Sequence of chain 1.A:
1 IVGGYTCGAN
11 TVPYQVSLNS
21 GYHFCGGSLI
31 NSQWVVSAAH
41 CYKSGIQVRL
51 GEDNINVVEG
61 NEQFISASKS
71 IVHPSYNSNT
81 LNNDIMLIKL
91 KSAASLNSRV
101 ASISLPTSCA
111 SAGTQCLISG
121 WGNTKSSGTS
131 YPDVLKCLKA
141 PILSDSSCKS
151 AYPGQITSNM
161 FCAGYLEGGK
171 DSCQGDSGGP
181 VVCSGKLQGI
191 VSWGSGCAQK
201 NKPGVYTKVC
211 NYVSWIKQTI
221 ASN

A protein and the small-molecule ligand that binds it are described below.
Small molecule (SMILES): NCc1ccccc1

Binding-site contacts:
Ligand atom C contacts residue ASP171 of chain 1.A at 3.9 Å.
Ligand atom C1 contacts residue GLY196 of chain 1.A at 4.1 Å.
Ligand atom N contacts residue ASP171 of chain 1.A at 2.8 Å (salt-bridge).
Ligand atom C3 contacts residue VAL191 of chain 1.A at 3.8 Å (hydrophobic).
Ligand atom C6 contacts residue GLN174 of chain 1.A at 4.2 Å.
Ligand atom N contacts residue GLY204 of chain 1.A at 4.4 Å.
Ligand atom C3 contacts residue SER177 of chain 1.A at 3.7 Å.
Ligand atom N contacts residue CYS173 of chain 1.A at 4.5 Å.
Ligand atom C1 contacts residue SER172 of chain 1.A at 4.0 Å.
Ligand atom C5 contacts residue GLY194 of chain 1.A at 4.2 Å.
Ligand atom C2 contacts residue CYS173 of chain 1.A at 3.9 Å (hydrophobic).
Ligand atom C6 contacts residue GLY194 of chain 1.A at 3.5 Å.
Ligand atom C contacts residue SER172 of chain 1.A at 3.6 Å.
Ligand atom C1 contacts residue TRP193 of chain 1.A at 3.8 Å (hydrophobic).
Ligand atom C6 contacts residue TRP193 of chain 1.A at 3.5 Å (hydrophobic).
Ligand atom C3 contacts residue GLN174 of chain 1.A at 4.0 Å.
Ligand atom C6 contacts residue GLY196 of chain 1.A at 3.8 Å.
Ligand atom N contacts residue CYS197 of chain 1.A at 3.8 Å.
Ligand atom C4 contacts residue CYS173 of chain 1.A at 4.2 Å (hydrophobic).
Ligand atom C4 contacts residue SER192 of chain 1.A at 4.4 Å.
Ligand atom C1 contacts residue CYS173 of chain 1.A at 4.4 Å (hydrophobic).
Ligand atom N contacts residue GLY196 of chain 1.A at 2.9 Å (h-bond).
Ligand atom C1 contacts residue GLY194 of chain 1.A at 4.2 Å.
Ligand atom C contacts residue GLY204 of chain 1.A at 3.9 Å.
Ligand atom C2 contacts residue VAL191 of chain 1.A at 3.8 Å (hydrophobic).
Ligand atom C4 contacts residue SER177 of chain 1.A at 3.7 Å.
Ligand atom C3 contacts residue CYS173 of chain 1.A at 3.5 Å (hydrophobic).
Ligand atom C contacts residue TRP193 of chain 1.A at 3.6 Å (hydrophobic).
Ligand atom C2 contacts residue SER172 of chain 1.A at 3.6 Å.
Ligand atom C contacts residue GLY196 of chain 1.A at 3.8 Å.
Ligand atom C contacts residue GLY194 of chain 1.A at 4.3 Å.
Ligand atom N contacts residue SER172 of chain 1.A at 2.8 Å (h-bond).
Ligand atom C5 contacts residue TRP193 of chain 1.A at 4.0 Å (hydrophobic).
Ligand atom C4 contacts residue GLN174 of chain 1.A at 3.8 Å.
Ligand atom C5 contacts residue GLN174 of chain 1.A at 3.4 Å.